Binding-site contacts:
Ligand atom C5 contacts residue ASN728 of chain 1.D at 3.8 Å.
Ligand atom O5 contacts residue ASN728 of chain 1.D at 2.4 Å (h-bond).
Ligand atom O7 contacts residue ASN728 of chain 1.D at 3.7 Å.
Ligand atom C4 contacts residue ASN728 of chain 1.D at 4.3 Å.
Ligand atom C8 contacts residue ILE1149 of chain 1.D at 4.4 Å (hydrophobic).
Ligand atom C1 contacts residue ASN728 of chain 1.D at 1.5 Å.
Ligand atom C3 contacts residue ASN728 of chain 1.D at 3.8 Å.
Ligand atom C7 contacts residue ASN728 of chain 1.D at 3.5 Å.
Ligand atom N2 contacts residue ASN728 of chain 1.D at 2.9 Å (h-bond).
Ligand atom C8 contacts residue GLY1150 of chain 1.D at 3.6 Å.
Ligand atom C2 contacts residue ASN728 of chain 1.D at 2.5 Å.

Sequence of chain 1.D:
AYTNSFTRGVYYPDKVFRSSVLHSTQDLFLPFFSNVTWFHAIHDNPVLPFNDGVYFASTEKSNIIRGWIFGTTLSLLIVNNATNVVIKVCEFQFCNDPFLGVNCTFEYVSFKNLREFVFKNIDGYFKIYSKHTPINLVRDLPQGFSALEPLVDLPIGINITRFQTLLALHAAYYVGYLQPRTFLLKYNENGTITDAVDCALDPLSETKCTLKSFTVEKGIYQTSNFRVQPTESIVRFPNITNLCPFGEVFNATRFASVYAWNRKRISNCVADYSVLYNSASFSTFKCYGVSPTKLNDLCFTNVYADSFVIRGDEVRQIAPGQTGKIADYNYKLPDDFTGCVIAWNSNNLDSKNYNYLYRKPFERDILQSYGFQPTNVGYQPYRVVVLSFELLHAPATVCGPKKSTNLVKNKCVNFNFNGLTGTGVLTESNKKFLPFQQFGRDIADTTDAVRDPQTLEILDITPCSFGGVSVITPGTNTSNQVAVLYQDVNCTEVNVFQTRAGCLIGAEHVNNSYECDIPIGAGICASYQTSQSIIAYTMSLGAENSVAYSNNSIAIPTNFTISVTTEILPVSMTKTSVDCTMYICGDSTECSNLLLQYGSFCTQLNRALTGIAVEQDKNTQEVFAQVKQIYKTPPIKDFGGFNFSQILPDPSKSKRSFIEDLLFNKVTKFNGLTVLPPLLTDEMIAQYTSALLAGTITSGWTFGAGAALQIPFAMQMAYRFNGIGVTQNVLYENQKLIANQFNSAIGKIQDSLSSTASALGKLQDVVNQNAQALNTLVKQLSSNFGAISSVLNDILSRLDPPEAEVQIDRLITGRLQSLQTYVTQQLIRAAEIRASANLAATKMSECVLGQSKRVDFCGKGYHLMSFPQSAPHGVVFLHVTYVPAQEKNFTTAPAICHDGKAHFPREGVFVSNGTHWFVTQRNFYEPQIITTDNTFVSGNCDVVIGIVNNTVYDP

A protein and the small-molecule ligand that binds it are described below.
Small molecule (SMILES): CC(=O)N[C@@H]1[C@@H](O)[C@H](O)[C@@H](CO)O[C@H]1O